Sequence of chain 1.A:
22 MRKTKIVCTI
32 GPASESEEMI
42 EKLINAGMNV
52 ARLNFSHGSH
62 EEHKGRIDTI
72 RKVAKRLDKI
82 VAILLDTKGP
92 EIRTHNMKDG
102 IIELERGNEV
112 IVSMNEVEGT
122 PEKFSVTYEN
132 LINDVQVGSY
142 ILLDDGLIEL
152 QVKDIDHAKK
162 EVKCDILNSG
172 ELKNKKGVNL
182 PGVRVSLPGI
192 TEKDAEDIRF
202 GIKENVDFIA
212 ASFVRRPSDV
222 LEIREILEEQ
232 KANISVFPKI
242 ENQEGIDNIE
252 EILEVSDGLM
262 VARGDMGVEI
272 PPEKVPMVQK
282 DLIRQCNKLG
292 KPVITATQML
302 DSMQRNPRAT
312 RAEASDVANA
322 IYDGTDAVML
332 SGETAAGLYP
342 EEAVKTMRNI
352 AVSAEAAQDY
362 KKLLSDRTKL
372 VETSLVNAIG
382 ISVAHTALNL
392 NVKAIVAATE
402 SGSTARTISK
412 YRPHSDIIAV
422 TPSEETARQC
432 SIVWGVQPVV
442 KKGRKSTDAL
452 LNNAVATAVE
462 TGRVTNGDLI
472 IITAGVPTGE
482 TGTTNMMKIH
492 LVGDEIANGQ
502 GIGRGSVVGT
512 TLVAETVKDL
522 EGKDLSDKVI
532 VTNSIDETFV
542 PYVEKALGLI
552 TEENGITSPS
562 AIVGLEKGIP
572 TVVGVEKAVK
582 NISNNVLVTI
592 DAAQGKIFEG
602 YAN

This small molecule binds to this protein.
Small molecule (SMILES): O=C1NCC(c2c[nH]c3cc(Br)ccc23)N[C@H]1c1c[nH]c2cc(Br)ccc12

Sequence of chain 1.B:
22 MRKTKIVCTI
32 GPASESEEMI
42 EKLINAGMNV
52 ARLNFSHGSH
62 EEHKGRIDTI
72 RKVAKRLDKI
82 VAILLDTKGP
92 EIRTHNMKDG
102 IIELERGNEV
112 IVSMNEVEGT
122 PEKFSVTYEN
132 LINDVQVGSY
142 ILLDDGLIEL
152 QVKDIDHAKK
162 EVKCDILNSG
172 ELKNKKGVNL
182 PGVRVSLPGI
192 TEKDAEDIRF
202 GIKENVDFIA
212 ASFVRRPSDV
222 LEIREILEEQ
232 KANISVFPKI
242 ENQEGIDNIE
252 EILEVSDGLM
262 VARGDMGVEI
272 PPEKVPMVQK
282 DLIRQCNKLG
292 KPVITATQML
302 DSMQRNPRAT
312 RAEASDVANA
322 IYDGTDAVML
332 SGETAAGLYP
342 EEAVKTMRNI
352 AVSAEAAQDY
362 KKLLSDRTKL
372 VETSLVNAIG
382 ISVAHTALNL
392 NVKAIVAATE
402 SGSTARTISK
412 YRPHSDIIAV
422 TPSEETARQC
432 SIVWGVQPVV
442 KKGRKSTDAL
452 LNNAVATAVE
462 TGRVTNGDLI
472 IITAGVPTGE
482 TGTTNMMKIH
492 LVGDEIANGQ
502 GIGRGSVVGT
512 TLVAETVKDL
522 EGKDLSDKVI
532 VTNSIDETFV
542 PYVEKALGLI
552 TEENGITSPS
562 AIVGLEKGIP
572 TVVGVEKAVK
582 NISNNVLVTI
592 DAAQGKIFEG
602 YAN

Binding-site contacts:
Ligand atom C6 contacts residue ILE382 of chain 1.B at 3.7 Å (hydrophobic).
Ligand atom O1 contacts residue HIS386 of chain 1.A at 3.6 Å.
Ligand atom BR2 contacts residue LEU391 of chain 1.A at 3.8 Å.
Ligand atom BR1 contacts residue ALA379 of chain 1.A at 3.8 Å.
Ligand atom N3 contacts residue SER383 of chain 1.A at 3.1 Å (h-bond).
Ligand atom C18 contacts residue HIS386 of chain 1.A at 3.5 Å.
Ligand atom C14 contacts residue ASN390 of chain 1.A at 3.8 Å.
Ligand atom C15 contacts residue ILE382 of chain 1.A at 3.8 Å (hydrophobic).
Ligand atom C17 contacts residue ILE382 of chain 1.A at 3.6 Å (hydrophobic).
Ligand atom C16 contacts residue ILE382 of chain 1.B at 3.9 Å (hydrophobic).
Ligand atom C4 contacts residue ASN390 of chain 1.A at 3.6 Å.
Ligand atom C15 contacts residue HIS386 of chain 1.B at 3.7 Å.
Ligand atom N3 contacts residue ILE382 of chain 1.A at 3.6 Å.
Ligand atom N4 contacts residue HIS386 of chain 1.A at 3.3 Å.
Ligand atom BR1 contacts residue ASN390 of chain 1.B at 3.8 Å.
Ligand atom C12 contacts residue HIS386 of chain 1.B at 3.7 Å.
Ligand atom C5 contacts residue ASN390 of chain 1.B at 3.4 Å.
Ligand atom C4 contacts residue ILE382 of chain 1.B at 3.4 Å (hydrophobic).
Ligand atom N2 contacts residue HIS386 of chain 1.A at 3.3 Å (h-bond).
Ligand atom C14 contacts residue ILE382 of chain 1.B at 3.5 Å (hydrophobic).
Ligand atom N4 contacts residue SER383 of chain 1.B at 3.5 Å (h-bond).
Ligand atom C13 contacts residue ILE382 of chain 1.A at 3.6 Å (hydrophobic).
Ligand atom C20 contacts residue ILE382 of chain 1.B at 3.5 Å (hydrophobic).
Ligand atom C18 contacts residue ILE382 of chain 1.B at 3.8 Å (hydrophobic).
Ligand atom BR1 contacts residue LEU391 of chain 1.B at 3.8 Å.
Ligand atom BR2 contacts residue ASN390 of chain 1.A at 3.8 Å.
Ligand atom C13 contacts residue ASN390 of chain 1.B at 3.8 Å.
Ligand atom C17 contacts residue HIS386 of chain 1.B at 3.8 Å.
Ligand atom C3 contacts residue ASN390 of chain 1.B at 3.1 Å.
Ligand atom C9 contacts residue THR387 of chain 1.B at 3.7 Å.
Ligand atom C19 contacts residue ILE382 of chain 1.A at 3.7 Å (hydrophobic).
Ligand atom C2 contacts residue HIS386 of chain 1.B at 3.5 Å.
Ligand atom C7 contacts residue ILE382 of chain 1.A at 3.8 Å (hydrophobic).
Ligand atom C19 contacts residue HIS386 of chain 1.B at 3.7 Å.
Ligand atom C10 contacts residue THR387 of chain 1.A at 3.6 Å.
Ligand atom N1 contacts residue HIS386 of chain 1.B at 3.1 Å.
Ligand atom C8 contacts residue HIS386 of chain 1.A at 3.5 Å.
Ligand atom C7 contacts residue HIS386 of chain 1.B at 3.9 Å.
Ligand atom BR2 contacts residue ALA379 of chain 1.B at 3.9 Å.
Ligand atom C1 contacts residue HIS386 of chain 1.A at 3.6 Å.